Binding-site contacts:
Ligand atom C8 contacts residue GLY121 of chain 1.B at 4.0 Å.
Ligand atom C16 contacts residue PHE337 of chain 1.B at 3.8 Å (hydrophobic).
Ligand atom C6 contacts residue GLY121 of chain 1.B at 4.0 Å.
Ligand atom C8 contacts residue GLY120 of chain 1.B at 4.0 Å.
Ligand atom C1 contacts residue GLY120 of chain 1.B at 3.9 Å.
Ligand atom C12 contacts residue TYR336 of chain 1.B at 3.4 Å (hydrophobic).
Ligand atom O5 contacts residue HIS446 of chain 1.B at 3.3 Å.
Ligand atom C1 contacts residue TRP85 of chain 1.B at 3.8 Å (hydrophobic).
Ligand atom C3 contacts residue TRP85 of chain 1.B at 3.6 Å (hydrophobic).
Ligand atom O18 contacts residue GLU201 of chain 1.B at 2.6 Å (salt-bridge).
Ligand atom O17 contacts residue SER202 of chain 1.B at 2.9 Å (h-bond).
Ligand atom O18 contacts residue SER202 of chain 1.B at 3.5 Å.
Ligand atom C16 contacts residue PHE294 of chain 1.B at 3.4 Å (hydrophobic).
Ligand atom C7 contacts residue GLY121 of chain 1.B at 3.7 Å.
Ligand atom C3 contacts residue GLU201 of chain 1.B at 3.3 Å.
Ligand atom O17 contacts residue PHE337 of chain 1.B at 3.4 Å.
Ligand atom C6 contacts residue SER202 of chain 1.B at 3.9 Å.
Ligand atom C8 contacts residue TYR123 of chain 1.B at 3.6 Å (hydrophobic).
Ligand atom C2 contacts residue GLY120 of chain 1.B at 3.8 Å.
Ligand atom C2 contacts residue GLY119 of chain 1.B at 3.9 Å.
Ligand atom C19 contacts residue ASP73 of chain 1.B at 4.0 Å.
Ligand atom C11 contacts residue TRP85 of chain 1.B at 3.5 Å (hydrophobic).
Ligand atom C6 contacts residue PHE337 of chain 1.B at 3.7 Å (hydrophobic).
Ligand atom C7 contacts residue PHE337 of chain 1.B at 3.9 Å (hydrophobic).
Ligand atom C12 contacts residue TRP85 of chain 1.B at 3.6 Å (hydrophobic).
Ligand atom O5 contacts residue SER202 of chain 1.B at 3.9 Å.
Ligand atom O17 contacts residue HIS446 of chain 1.B at 3.5 Å (h-bond).
Ligand atom C4 contacts residue GLU201 of chain 1.B at 3.8 Å.
Ligand atom C19 contacts residue TYR336 of chain 1.B at 3.1 Å (hydrophobic).
Ligand atom C7 contacts residue PHE296 of chain 1.B at 3.6 Å (hydrophobic).
Ligand atom O18 contacts residue GLY119 of chain 1.B at 3.7 Å.
Ligand atom C9 contacts residue SER124 of chain 1.B at 4.0 Å.
Ligand atom C16 contacts residue PHE296 of chain 1.B at 3.4 Å (hydrophobic).
Ligand atom C2 contacts residue TRP85 of chain 1.B at 3.5 Å (hydrophobic).
Ligand atom N10 contacts residue TYR336 of chain 1.B at 2.8 Å (h-bond).
Ligand atom C11 contacts residue TYR336 of chain 1.B at 3.2 Å (hydrophobic).
Ligand atom C9 contacts residue TYR123 of chain 1.B at 3.5 Å (hydrophobic).
Ligand atom O18 contacts residue GLY120 of chain 1.B at 3.6 Å (h-bond).
Ligand atom C16 contacts residue SER202 of chain 1.B at 3.3 Å.
Ligand atom C4 contacts residue TRP85 of chain 1.B at 3.6 Å (hydrophobic).

The protein below binds the small molecule below.
Small molecule (SMILES): COc1ccc2c3c1O[C@H]1C[C@@H](O)C=C[C@@]31CCN(C)C2

Sequence of chain 1.B:
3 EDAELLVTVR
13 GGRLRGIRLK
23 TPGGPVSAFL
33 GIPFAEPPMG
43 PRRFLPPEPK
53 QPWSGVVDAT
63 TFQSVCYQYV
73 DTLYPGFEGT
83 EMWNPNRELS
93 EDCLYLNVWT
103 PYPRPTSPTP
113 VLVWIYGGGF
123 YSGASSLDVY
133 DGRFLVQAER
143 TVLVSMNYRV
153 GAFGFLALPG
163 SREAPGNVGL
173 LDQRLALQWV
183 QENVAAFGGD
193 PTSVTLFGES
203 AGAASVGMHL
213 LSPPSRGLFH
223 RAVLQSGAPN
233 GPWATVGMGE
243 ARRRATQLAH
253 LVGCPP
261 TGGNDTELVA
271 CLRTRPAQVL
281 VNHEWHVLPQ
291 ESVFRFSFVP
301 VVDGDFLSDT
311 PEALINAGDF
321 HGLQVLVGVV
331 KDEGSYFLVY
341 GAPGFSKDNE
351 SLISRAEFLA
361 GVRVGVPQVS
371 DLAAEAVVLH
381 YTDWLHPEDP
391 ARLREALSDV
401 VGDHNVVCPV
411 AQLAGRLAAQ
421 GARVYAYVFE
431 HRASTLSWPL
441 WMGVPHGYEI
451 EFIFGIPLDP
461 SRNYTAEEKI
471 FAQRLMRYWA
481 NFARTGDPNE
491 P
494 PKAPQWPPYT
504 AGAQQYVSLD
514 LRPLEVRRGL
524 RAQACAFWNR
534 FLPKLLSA